Binding-site contacts:
Ligand atom N2 contacts residue ASN77 of chain 1.D at 2.9 Å (h-bond).
Ligand atom C1 contacts residue ASN77 of chain 1.D at 1.5 Å.
Ligand atom O5 contacts residue ASN77 of chain 1.D at 2.4 Å (h-bond).
Ligand atom C5 contacts residue ASN80 of chain 1.D at 3.7 Å.
Ligand atom C6 contacts residue ASN80 of chain 1.D at 4.1 Å.
Ligand atom O7 contacts residue VAL87 of chain 1.D at 3.1 Å (h-bond).
Ligand atom O5 contacts residue ASN80 of chain 1.D at 3.1 Å (h-bond).
Ligand atom C8 contacts residue GLN89 of chain 1.D at 3.7 Å.
Ligand atom C5 contacts residue ASN77 of chain 1.D at 3.7 Å.
Ligand atom O3 contacts residue GLN89 of chain 1.D at 3.2 Å (h-bond).
Ligand atom C3 contacts residue ASN77 of chain 1.D at 3.8 Å.
Ligand atom C8 contacts residue ASN77 of chain 1.D at 4.3 Å.
Ligand atom N2 contacts residue GLN89 of chain 1.D at 3.9 Å.
Ligand atom O7 contacts residue ASN77 of chain 1.D at 3.5 Å (h-bond).
Ligand atom O6 contacts residue LEU84 of chain 1.D at 4.1 Å.
Ligand atom C2 contacts residue GLN89 of chain 1.D at 4.5 Å.
Ligand atom C1 contacts residue ASN80 of chain 1.D at 3.4 Å.
Ligand atom O7 contacts residue GLN89 of chain 1.D at 3.4 Å (h-bond).
Ligand atom C7 contacts residue VAL87 of chain 1.D at 4.3 Å (hydrophobic).
Ligand atom C7 contacts residue GLN89 of chain 1.D at 3.4 Å.
Ligand atom C7 contacts residue ASN77 of chain 1.D at 3.4 Å.
Ligand atom C8 contacts residue ALA86 of chain 1.D at 4.3 Å (hydrophobic).
Ligand atom C4 contacts residue ASN77 of chain 1.D at 4.2 Å.
Ligand atom C7 contacts residue ALA86 of chain 1.D at 4.4 Å (hydrophobic).
Ligand atom C3 contacts residue GLN89 of chain 1.D at 4.4 Å.
Ligand atom O7 contacts residue ALA86 of chain 1.D at 3.5 Å.
Ligand atom O5 contacts residue LEU84 of chain 1.D at 4.2 Å.
Ligand atom C2 contacts residue ASN77 of chain 1.D at 2.4 Å.

Sequence of chain 1.D:
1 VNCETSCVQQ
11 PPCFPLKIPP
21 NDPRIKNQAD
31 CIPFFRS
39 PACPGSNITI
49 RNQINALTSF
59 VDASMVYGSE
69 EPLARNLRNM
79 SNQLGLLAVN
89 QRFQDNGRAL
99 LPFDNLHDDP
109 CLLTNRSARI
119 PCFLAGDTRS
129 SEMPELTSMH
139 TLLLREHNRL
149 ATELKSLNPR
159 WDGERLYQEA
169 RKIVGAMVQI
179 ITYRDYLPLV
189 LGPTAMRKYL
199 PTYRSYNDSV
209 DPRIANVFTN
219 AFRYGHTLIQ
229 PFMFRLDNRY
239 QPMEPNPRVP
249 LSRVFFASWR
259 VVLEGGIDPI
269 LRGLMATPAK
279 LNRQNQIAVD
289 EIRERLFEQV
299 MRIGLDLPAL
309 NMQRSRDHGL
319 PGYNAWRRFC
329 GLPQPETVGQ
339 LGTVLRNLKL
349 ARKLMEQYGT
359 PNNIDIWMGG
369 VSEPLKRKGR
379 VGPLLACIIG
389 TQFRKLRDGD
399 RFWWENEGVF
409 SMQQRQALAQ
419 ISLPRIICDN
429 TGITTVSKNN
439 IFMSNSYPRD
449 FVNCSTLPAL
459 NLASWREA

A protein and the small-molecule ligand that binds it are described below.
Small molecule (SMILES): CC(=O)N[C@@H]1[C@@H](O)[C@H](O)[C@@H](CO)O[C@H]1O